Binding-site contacts:
Ligand atom C5 contacts residue LYS132 of chain 1.B at 3.9 Å.
Ligand atom C4 contacts residue ILE130 of chain 1.B at 3.7 Å (hydrophobic).
Ligand atom O4 contacts residue TYR162 of chain 1.B at 3.5 Å.
Ligand atom C2 contacts residue ILE130 of chain 1.B at 3.7 Å (hydrophobic).
Ligand atom O4 contacts residue LYS132 of chain 1.B at 2.9 Å (salt-bridge).
Ligand atom C1 contacts residue LYS132 of chain 1.B at 3.7 Å.
Ligand atom O6 contacts residue LYS132 of chain 1.B at 3.1 Å (salt-bridge).
Ligand atom O6 contacts residue PHE163 of chain 1.B at 3.5 Å (h-bond).
Ligand atom O6 contacts residue ASP164 of chain 1.B at 2.7 Å (salt-bridge).
Ligand atom C6 contacts residue ASN126 of chain 1.B at 3.3 Å.
Ligand atom C5 contacts residue ASP164 of chain 1.B at 4.0 Å.
Ligand atom C6 contacts residue PHE163 of chain 1.B at 4.0 Å (hydrophobic).
Ligand atom O3 contacts residue ILE130 of chain 1.B at 3.8 Å.
Ligand atom O3 contacts residue LYS131 of chain 1.B at 3.1 Å (salt-bridge).
Ligand atom O6 contacts residue ASN126 of chain 1.B at 3.0 Å (h-bond).
Ligand atom O3 contacts residue LYS132 of chain 1.B at 3.7 Å.
Ligand atom C6 contacts residue LYS132 of chain 1.B at 4.0 Å.
Ligand atom O6 contacts residue TYR162 of chain 1.B at 3.8 Å.
Ligand atom C2 contacts residue ALA129 of chain 1.B at 3.7 Å (hydrophobic).
Ligand atom O2 contacts residue ILE130 of chain 1.B at 4.0 Å.
Ligand atom C6 contacts residue ASP164 of chain 1.B at 3.6 Å.
Ligand atom O5 contacts residue LYS132 of chain 1.B at 2.9 Å (salt-bridge).
Ligand atom C4 contacts residue ASP164 of chain 1.B at 3.5 Å.
Ligand atom C3 contacts residue LYS131 of chain 1.B at 4.0 Å.
Ligand atom C5 contacts residue TYR162 of chain 1.B at 3.7 Å (hydrophobic).
Ligand atom C4 contacts residue LYS132 of chain 1.B at 4.1 Å.
Ligand atom C4 contacts residue LYS131 of chain 1.B at 4.1 Å.
Ligand atom O4 contacts residue LYS131 of chain 1.B at 3.1 Å (salt-bridge).
Ligand atom C2 contacts residue LYS132 of chain 1.B at 4.1 Å.
Ligand atom C5 contacts residue ASN126 of chain 1.B at 3.8 Å.
Ligand atom C3 contacts residue ILE130 of chain 1.B at 4.0 Å (hydrophobic).
Ligand atom O2 contacts residue ALA129 of chain 1.B at 3.4 Å (h-bond).
Ligand atom C6 contacts residue TYR162 of chain 1.B at 3.8 Å (hydrophobic).
Ligand atom O4 contacts residue LEU128 of chain 1.B at 3.9 Å.
Ligand atom O4 contacts residue ASP164 of chain 1.B at 2.5 Å (salt-bridge).
Ligand atom C4 contacts residue ASN126 of chain 1.B at 3.3 Å.
Ligand atom O3 contacts residue ALA129 of chain 1.B at 3.5 Å.
Ligand atom O6 contacts residue PRO127 of chain 1.B at 3.5 Å.
Ligand atom O6 contacts residue ILE130 of chain 1.B at 4.1 Å.
Ligand atom O4 contacts residue ASN126 of chain 1.B at 2.7 Å (h-bond).

This protein binds this small molecule.
Small molecule (SMILES): OC[C@H]1O[C@@H](O[C@@H]2[C@@H](O)[C@H](O)O[C@H](CO)[C@H]2O)[C@H](O)[C@@H](O)[C@@H]1O

Sequence of chain 1.B:
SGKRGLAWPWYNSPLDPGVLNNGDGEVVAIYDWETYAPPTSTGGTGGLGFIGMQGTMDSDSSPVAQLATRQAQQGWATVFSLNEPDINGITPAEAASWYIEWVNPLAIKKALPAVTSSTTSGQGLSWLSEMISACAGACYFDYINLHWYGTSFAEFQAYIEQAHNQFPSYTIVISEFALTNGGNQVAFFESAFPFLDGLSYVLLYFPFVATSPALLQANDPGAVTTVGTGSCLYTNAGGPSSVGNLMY